Sequence of chain 3.B:
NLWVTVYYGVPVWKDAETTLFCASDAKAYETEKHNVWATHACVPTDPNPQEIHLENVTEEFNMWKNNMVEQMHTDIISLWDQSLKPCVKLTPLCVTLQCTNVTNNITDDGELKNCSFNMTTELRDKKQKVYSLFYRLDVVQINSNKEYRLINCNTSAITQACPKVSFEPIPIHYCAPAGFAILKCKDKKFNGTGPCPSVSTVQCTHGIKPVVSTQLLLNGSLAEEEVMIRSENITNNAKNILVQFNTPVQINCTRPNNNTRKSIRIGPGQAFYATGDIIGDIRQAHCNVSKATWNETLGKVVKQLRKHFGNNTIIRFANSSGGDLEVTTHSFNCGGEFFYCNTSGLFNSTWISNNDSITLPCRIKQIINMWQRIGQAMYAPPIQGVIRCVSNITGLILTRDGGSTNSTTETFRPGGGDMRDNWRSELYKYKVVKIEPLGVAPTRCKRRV

This protein binds this small molecule.
Small molecule (SMILES): CC(=O)N[C@H]1[C@H](O[C@H]2[C@H](O)[C@@H](NC(C)=O)CO[C@@H]2CO)O[C@H](CO)[C@@H](O[C@@H]2O[C@H](CO[C@H]3O[C@H](CO)[C@@H](O)[C@H](O)[C@@H]3O)[C@@H](O)[C@H](O[C@H]3O[C@H](CO)[C@@H](O)[C@H](O)[C@@H]3O)[C@@H]2O)[C@@H]1O

Binding-site contacts:
Ligand atom C5 contacts residue NAG1 of chain 3.U at 4.4 Å.
Ligand atom C1 contacts residue SER357 of chain 3.B at 3.5 Å.
Ligand atom O7 contacts residue NAG2 of chain 3.U at 3.0 Å (h-bond).
Ligand atom C5 contacts residue ASN355 of chain 3.B at 3.7 Å.
Ligand atom C8 contacts residue NAG2 of chain 3.U at 3.7 Å.
Ligand atom C1 contacts residue NAG2 of chain 3.U at 4.5 Å.
Ligand atom C3 contacts residue NAG1 of chain 3.U at 4.2 Å.
Ligand atom O3 contacts residue NAG1 of chain 3.U at 4.5 Å.
Ligand atom C1 contacts residue NAG1 of chain 3.U at 3.9 Å.
Ligand atom O7 contacts residue NAG1 of chain 3.U at 3.6 Å.
Ligand atom C1 contacts residue ASN355 of chain 3.B at 1.4 Å.
Ligand atom C6 contacts residue NAG1 of chain 3.U at 4.1 Å.
Ligand atom O5 contacts residue SER357 of chain 3.B at 3.7 Å.
Ligand atom O5 contacts residue ASN355 of chain 3.B at 2.4 Å (h-bond).
Ligand atom C7 contacts residue ASN355 of chain 3.B at 3.2 Å.
Ligand atom C3 contacts residue ASN355 of chain 3.B at 3.8 Å.
Ligand atom C2 contacts residue ASN355 of chain 3.B at 2.4 Å.
Ligand atom C7 contacts residue NAG2 of chain 3.U at 3.7 Å.
Ligand atom C7 contacts residue NAG1 of chain 3.U at 4.2 Å.
Ligand atom C8 contacts residue ASN355 of chain 3.B at 4.3 Å.
Ligand atom C5 contacts residue SER357 of chain 3.B at 4.2 Å.
Ligand atom N2 contacts residue ASN355 of chain 3.B at 2.8 Å (h-bond).
Ligand atom O4 contacts residue NAG1 of chain 3.U at 3.6 Å (h-bond).
Ligand atom C4 contacts residue ASN355 of chain 3.B at 4.3 Å.
Ligand atom O7 contacts residue ASN355 of chain 3.B at 3.1 Å (h-bond).